Binding-site contacts:
Ligand atom C16 contacts residue LYS103 of chain 1.A at 3.3 Å.
Ligand atom N4 contacts residue LYS103 of chain 1.A at 2.7 Å (salt-bridge).
Ligand atom C22 contacts residue TRP231 of chain 1.A at 3.4 Å (hydrophobic).
Ligand atom C14 contacts residue HIS237 of chain 1.A at 3.3 Å.
Ligand atom C14 contacts residue PRO238 of chain 1.A at 3.7 Å (hydrophobic).
Ligand atom N5 contacts residue HIS237 of chain 1.A at 3.3 Å.
Ligand atom C15 contacts residue LYS103 of chain 1.A at 3.1 Å.
Ligand atom N2 contacts residue LYS103 of chain 1.A at 3.3 Å (salt-bridge).
Ligand atom C7 contacts residue PRO97 of chain 1.A at 3.8 Å (hydrophobic).
Ligand atom N6 contacts residue TRP231 of chain 1.A at 3.3 Å.
Ligand atom C9 contacts residue GLU138 of chain 1.B at 3.7 Å.
Ligand atom C14 contacts residue TYR320 of chain 1.A at 3.7 Å (hydrophobic).
Ligand atom C20 contacts residue TRP231 of chain 1.A at 3.6 Å (hydrophobic).
Ligand atom N3 contacts residue LEU102 of chain 1.A at 3.7 Å.
Ligand atom N5 contacts residue PRO238 of chain 1.A at 3.5 Å (h-bond).
Ligand atom C7 contacts residue TYR183 of chain 1.A at 3.8 Å (hydrophobic).
Ligand atom C15 contacts residue LYS105 of chain 1.A at 3.6 Å.
Ligand atom N5 contacts residue LEU236 of chain 1.A at 3.2 Å (h-bond).
Ligand atom N2 contacts residue LYS105 of chain 1.A at 3.7 Å.
Ligand atom C19 contacts residue PHE229 of chain 1.A at 3.8 Å (hydrophobic).
Ligand atom N2 contacts residue LEU102 of chain 1.A at 3.8 Å.
Ligand atom C21 contacts residue LEU236 of chain 1.A at 3.6 Å (hydrophobic).
Ligand atom N4 contacts residue LEU102 of chain 1.A at 3.4 Å.
Ligand atom C6 contacts residue TYR183 of chain 1.A at 3.5 Å (hydrophobic).
Ligand atom N6 contacts residue PHE229 of chain 1.A at 3.7 Å.
Ligand atom C19 contacts residue HIS237 of chain 1.A at 3.3 Å.
Ligand atom C13 contacts residue HIS237 of chain 1.A at 3.7 Å.
Ligand atom N4 contacts residue LYS105 of chain 1.A at 3.8 Å.
Ligand atom N5 contacts residue PHE229 of chain 1.A at 3.3 Å.
Ligand atom C20 contacts residue TYR190 of chain 1.A at 3.6 Å (hydrophobic).
Ligand atom N6 contacts residue TYR190 of chain 1.A at 3.2 Å (h-bond).
Ligand atom C22 contacts residue TYR190 of chain 1.A at 3.2 Å (hydrophobic).
Ligand atom N1 contacts residue TYR183 of chain 1.A at 3.5 Å.
Ligand atom C4 contacts residue TYR190 of chain 1.A at 3.5 Å (hydrophobic).
Ligand atom C2 contacts residue TYR183 of chain 1.A at 3.5 Å (hydrophobic).
Ligand atom C8 contacts residue TYR190 of chain 1.A at 3.8 Å (hydrophobic).
Ligand atom C1 contacts residue TYR183 of chain 1.A at 3.5 Å (hydrophobic).
Ligand atom C12 contacts residue LYS103 of chain 1.A at 3.7 Å.
Ligand atom C7 contacts residue LEU102 of chain 1.A at 3.7 Å (hydrophobic).
Ligand atom C12 contacts residue LEU102 of chain 1.A at 3.6 Å (hydrophobic).

Sequence of chain 1.B:
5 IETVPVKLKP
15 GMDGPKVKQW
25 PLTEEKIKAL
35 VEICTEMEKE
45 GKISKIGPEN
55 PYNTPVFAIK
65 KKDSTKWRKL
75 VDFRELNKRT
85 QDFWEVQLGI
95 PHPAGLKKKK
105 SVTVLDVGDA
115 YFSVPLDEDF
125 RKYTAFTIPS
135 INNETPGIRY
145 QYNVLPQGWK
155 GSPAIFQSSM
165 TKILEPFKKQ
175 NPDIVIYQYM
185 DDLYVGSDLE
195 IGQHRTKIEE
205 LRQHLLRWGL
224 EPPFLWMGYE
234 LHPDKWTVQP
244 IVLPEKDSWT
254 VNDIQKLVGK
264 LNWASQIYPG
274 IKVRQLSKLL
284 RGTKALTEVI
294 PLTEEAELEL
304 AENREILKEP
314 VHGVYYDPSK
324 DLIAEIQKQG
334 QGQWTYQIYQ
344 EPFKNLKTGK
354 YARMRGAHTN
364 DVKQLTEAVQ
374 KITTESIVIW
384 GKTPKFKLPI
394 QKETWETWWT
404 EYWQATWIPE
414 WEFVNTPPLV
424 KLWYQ

Sequence of chain 1.A:
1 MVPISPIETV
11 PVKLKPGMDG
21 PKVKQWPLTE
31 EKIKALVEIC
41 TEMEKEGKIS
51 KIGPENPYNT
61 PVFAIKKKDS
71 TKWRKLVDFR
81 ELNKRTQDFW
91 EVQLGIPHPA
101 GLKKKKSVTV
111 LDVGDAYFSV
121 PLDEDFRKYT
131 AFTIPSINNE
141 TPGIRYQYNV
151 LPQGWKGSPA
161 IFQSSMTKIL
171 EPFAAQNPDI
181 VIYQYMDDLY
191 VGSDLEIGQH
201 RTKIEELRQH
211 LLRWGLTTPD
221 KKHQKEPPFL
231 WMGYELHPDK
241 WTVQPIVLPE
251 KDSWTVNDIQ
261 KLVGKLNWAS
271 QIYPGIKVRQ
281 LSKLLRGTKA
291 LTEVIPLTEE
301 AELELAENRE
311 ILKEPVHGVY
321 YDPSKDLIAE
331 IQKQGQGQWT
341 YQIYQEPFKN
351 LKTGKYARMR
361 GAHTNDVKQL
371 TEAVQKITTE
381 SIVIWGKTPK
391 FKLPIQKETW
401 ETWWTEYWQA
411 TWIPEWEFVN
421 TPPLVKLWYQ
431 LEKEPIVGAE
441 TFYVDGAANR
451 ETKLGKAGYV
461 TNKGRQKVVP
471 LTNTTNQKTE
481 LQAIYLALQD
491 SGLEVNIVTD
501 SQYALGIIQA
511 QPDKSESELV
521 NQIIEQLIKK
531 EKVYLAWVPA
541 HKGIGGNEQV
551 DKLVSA

This small molecule binds to this protein.
Small molecule (SMILES): Cc1cc(/C=C/C#N)cc(C)c1Nc1ccnc(Nc2ccc(C#N)cc2)n1